A protein and the small-molecule ligand that binds it are described below.
Small molecule (SMILES): C[C@@H](O)CP(=O)(O)O

Binding-site contacts:
Ligand atom C6 contacts residue PHE182 of chain 1.A at 4.3 Å (hydrophobic).
Ligand atom C1 contacts residue LEU144 of chain 1.A at 3.7 Å (hydrophobic).
Ligand atom O10 contacts residue HIS138 of chain 1.A at 4.1 Å.
Ligand atom C2 contacts residue PHE182 of chain 1.A at 4.4 Å (hydrophobic).
Ligand atom O10 contacts residue GLU142 of chain 1.A at 2.7 Å (salt-bridge).
Ligand atom O13 contacts residue HIS138 of chain 1.A at 3.1 Å (h-bond).
Ligand atom O14 contacts residue TYR105 of chain 1.A at 2.9 Å (h-bond).
Ligand atom O13 contacts residue HIS180 of chain 1.A at 3.4 Å (h-bond).
Ligand atom C1 contacts residue LEU193 of chain 1.A at 4.0 Å (hydrophobic).
Ligand atom C6 contacts residue TYR103 of chain 1.A at 3.7 Å (hydrophobic).
Ligand atom C1 contacts residue GLU142 of chain 1.A at 3.7 Å.
Ligand atom C1 contacts residue VAL122 of chain 1.A at 4.3 Å (hydrophobic).
Ligand atom O14 contacts residue LYS23 of chain 1.B at 3.6 Å (salt-bridge).
Ligand atom O12 contacts residue ARG97 of chain 1.A at 2.7 Å (salt-bridge).
Ligand atom C6 contacts residue HIS180 of chain 1.A at 4.5 Å.
Ligand atom O10 contacts residue ALA195 of chain 1.A at 4.4 Å.
Ligand atom O12 contacts residue ASN135 of chain 1.A at 3.1 Å (h-bond).
Ligand atom P7 contacts residue TYR103 of chain 1.A at 4.2 Å.
Ligand atom O10 contacts residue HIS180 of chain 1.A at 3.7 Å.
Ligand atom O12 contacts residue TYR103 of chain 1.A at 4.0 Å.
Ligand atom P7 contacts residue ASN135 of chain 1.A at 3.6 Å.
Ligand atom C6 contacts residue TYR105 of chain 1.A at 4.5 Å (hydrophobic).
Ligand atom C2 contacts residue GLU142 of chain 1.A at 3.7 Å.
Ligand atom O13 contacts residue GLU142 of chain 1.A at 4.2 Å.
Ligand atom O14 contacts residue ARG97 of chain 1.A at 4.2 Å.
Ligand atom O12 contacts residue TYR105 of chain 1.A at 4.2 Å.
Ligand atom O13 contacts residue ASN135 of chain 1.A at 3.1 Å (h-bond).
Ligand atom C1 contacts residue ALA195 of chain 1.A at 4.1 Å (hydrophobic).
Ligand atom P7 contacts residue HIS180 of chain 1.A at 4.5 Å.
Ligand atom P7 contacts residue TYR105 of chain 1.A at 3.9 Å.
Ligand atom C1 contacts residue PHE182 of chain 1.A at 3.6 Å (hydrophobic).
Ligand atom P7 contacts residue ARG97 of chain 1.A at 3.8 Å.

Sequence of chain 1.B:
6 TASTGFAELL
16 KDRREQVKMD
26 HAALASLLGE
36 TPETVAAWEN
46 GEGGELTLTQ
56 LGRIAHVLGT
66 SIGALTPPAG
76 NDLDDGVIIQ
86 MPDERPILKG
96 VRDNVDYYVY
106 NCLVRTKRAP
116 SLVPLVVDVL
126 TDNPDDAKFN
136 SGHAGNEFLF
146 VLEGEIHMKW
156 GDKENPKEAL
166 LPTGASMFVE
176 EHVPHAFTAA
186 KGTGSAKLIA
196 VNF

Sequence of chain 1.A:
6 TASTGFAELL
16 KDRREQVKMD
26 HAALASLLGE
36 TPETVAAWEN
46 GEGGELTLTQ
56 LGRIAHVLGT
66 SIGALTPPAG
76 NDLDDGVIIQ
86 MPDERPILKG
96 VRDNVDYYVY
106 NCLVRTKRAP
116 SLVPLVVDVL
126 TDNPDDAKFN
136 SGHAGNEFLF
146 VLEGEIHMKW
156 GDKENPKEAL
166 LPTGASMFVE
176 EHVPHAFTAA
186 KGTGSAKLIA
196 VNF